A protein and the small-molecule ligand that binds it are described below.
Small molecule (SMILES): COc1cc(OC)c2nnc3c(C)nc(-c4ccccc4Cl)n3c2c1

Binding-site contacts:
Ligand atom C14 contacts residue PHE252 of chain 1.B at 3.7 Å (hydrophobic).
Ligand atom C16 contacts residue PHE285 of chain 1.B at 3.7 Å (hydrophobic).
Ligand atom C11 contacts residue HIS81 of chain 1.B at 3.8 Å.
Ligand atom C15 contacts residue PHE285 of chain 1.B at 4.0 Å (hydrophobic).
Ligand atom C2 contacts residue ILE248 of chain 1.B at 3.9 Å (hydrophobic).
Ligand atom C9 contacts residue LEU191 of chain 1.B at 4.1 Å (hydrophobic).
Ligand atom C18 contacts residue MET269 of chain 1.B at 3.8 Å (hydrophobic).
Ligand atom C17 contacts residue PHE285 of chain 1.B at 4.0 Å (hydrophobic).
Ligand atom C1 contacts residue LEU231 of chain 1.B at 4.1 Å (hydrophobic).
Ligand atom O1 contacts residue GLN282 of chain 1.B at 3.5 Å (h-bond).
Ligand atom C3 contacts residue PHE285 of chain 1.B at 3.7 Å (hydrophobic).
Ligand atom C5 contacts residue PHE285 of chain 1.B at 3.7 Å (hydrophobic).
Ligand atom C15 contacts residue PHE252 of chain 1.B at 3.9 Å (hydrophobic).
Ligand atom C8 contacts residue LEU231 of chain 1.B at 3.5 Å (hydrophobic).
Ligand atom N2 contacts residue GLN282 of chain 1.B at 3.5 Å (h-bond).
Ligand atom C3 contacts residue ILE248 of chain 1.B at 4.0 Å (hydrophobic).
Ligand atom C15 contacts residue MET269 of chain 1.B at 3.8 Å (hydrophobic).
Ligand atom C4 contacts residue PHE285 of chain 1.B at 3.7 Å (hydrophobic).
Ligand atom N1 contacts residue PHE285 of chain 1.B at 3.5 Å.
Ligand atom C17 contacts residue GLY281 of chain 1.B at 3.9 Å.
Ligand atom O1 contacts residue PHE285 of chain 1.B at 3.9 Å.
Ligand atom CL1 contacts residue PHE252 of chain 1.B at 3.9 Å.
Ligand atom C1 contacts residue ILE248 of chain 1.B at 3.5 Å (hydrophobic).
Ligand atom N2 contacts residue PHE285 of chain 1.B at 3.6 Å.
Ligand atom C6 contacts residue LEU231 of chain 1.B at 3.9 Å (hydrophobic).
Ligand atom C13 contacts residue PHE252 of chain 1.B at 3.9 Å (hydrophobic).
Ligand atom C13 contacts residue PHE285 of chain 1.B at 3.9 Å (hydrophobic).
Ligand atom N4 contacts residue TYR80 of chain 1.B at 3.7 Å.
Ligand atom CL1 contacts residue HIS81 of chain 1.B at 3.8 Å.
Ligand atom N4 contacts residue LEU231 of chain 1.B at 3.7 Å.
Ligand atom C17 contacts residue TYR249 of chain 1.B at 3.5 Å (hydrophobic).
Ligand atom C1 contacts residue TYR80 of chain 1.B at 3.7 Å (hydrophobic).
Ligand atom C18 contacts residue PHE252 of chain 1.B at 3.6 Å (hydrophobic).
Ligand atom C2 contacts residue TYR80 of chain 1.B at 4.0 Å (hydrophobic).
Ligand atom N1 contacts residue ILE248 of chain 1.B at 3.8 Å.
Ligand atom C16 contacts residue PHE252 of chain 1.B at 4.0 Å (hydrophobic).
Ligand atom C17 contacts residue MET269 of chain 1.B at 4.0 Å (hydrophobic).
Ligand atom C9 contacts residue ASP230 of chain 1.B at 3.9 Å.
Ligand atom N3 contacts residue PHE285 of chain 1.B at 3.7 Å.
Ligand atom O1 contacts residue TYR249 of chain 1.B at 3.7 Å.

Sequence of chain 1.B:
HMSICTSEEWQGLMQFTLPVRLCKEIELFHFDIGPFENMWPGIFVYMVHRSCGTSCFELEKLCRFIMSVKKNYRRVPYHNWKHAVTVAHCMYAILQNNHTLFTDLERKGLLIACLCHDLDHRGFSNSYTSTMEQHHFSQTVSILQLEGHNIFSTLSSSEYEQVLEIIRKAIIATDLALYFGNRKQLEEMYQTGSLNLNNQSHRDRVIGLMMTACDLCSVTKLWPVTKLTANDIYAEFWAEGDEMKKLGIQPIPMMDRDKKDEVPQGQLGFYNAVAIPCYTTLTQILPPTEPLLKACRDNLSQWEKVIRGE